This protein binds this small molecule.
Small molecule (SMILES): CC(=O)N[C@@H]1[C@@H](O)[C@H](O)[C@@H](CO)O[C@H]1O

Sequence of chain 1.B:
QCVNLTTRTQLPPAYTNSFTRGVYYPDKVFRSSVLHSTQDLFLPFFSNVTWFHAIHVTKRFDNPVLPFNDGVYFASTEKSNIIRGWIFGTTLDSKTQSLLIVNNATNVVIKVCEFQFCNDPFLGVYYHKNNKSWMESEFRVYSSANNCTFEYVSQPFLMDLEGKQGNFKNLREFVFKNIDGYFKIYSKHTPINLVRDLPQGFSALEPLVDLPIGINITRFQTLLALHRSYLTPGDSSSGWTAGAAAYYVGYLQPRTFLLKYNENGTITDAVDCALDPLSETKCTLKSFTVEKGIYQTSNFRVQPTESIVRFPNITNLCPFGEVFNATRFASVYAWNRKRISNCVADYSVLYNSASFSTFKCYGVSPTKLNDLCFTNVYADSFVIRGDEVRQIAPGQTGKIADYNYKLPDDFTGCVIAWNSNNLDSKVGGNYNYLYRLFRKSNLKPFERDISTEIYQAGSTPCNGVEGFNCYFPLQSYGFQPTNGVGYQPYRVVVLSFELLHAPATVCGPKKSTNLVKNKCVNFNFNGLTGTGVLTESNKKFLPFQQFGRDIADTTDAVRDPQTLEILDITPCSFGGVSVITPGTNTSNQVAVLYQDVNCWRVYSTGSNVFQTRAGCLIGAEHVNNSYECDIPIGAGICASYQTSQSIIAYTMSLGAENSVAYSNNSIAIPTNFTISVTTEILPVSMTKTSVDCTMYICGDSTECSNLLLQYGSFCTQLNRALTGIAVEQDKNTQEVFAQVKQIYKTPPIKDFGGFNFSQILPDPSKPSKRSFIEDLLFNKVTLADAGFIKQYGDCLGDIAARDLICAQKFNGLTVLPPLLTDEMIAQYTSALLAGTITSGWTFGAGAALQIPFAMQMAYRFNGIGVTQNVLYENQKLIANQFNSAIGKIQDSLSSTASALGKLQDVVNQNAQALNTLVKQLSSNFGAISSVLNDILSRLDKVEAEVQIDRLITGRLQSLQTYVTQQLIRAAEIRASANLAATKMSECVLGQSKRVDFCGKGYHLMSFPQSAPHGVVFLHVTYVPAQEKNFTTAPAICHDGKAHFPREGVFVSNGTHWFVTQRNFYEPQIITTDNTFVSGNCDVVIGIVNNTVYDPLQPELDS

Binding-site contacts:
Ligand atom C4 contacts residue ASN603 of chain 1.B at 4.2 Å.
Ligand atom C1 contacts residue ASN603 of chain 1.B at 1.4 Å.
Ligand atom N2 contacts residue ASN603 of chain 1.B at 2.9 Å (h-bond).
Ligand atom C2 contacts residue ASN603 of chain 1.B at 2.5 Å.
Ligand atom C7 contacts residue ASN603 of chain 1.B at 3.6 Å.
Ligand atom O6 contacts residue ASN603 of chain 1.B at 3.9 Å.
Ligand atom O5 contacts residue ASN603 of chain 1.B at 2.4 Å (h-bond).
Ligand atom C8 contacts residue THR604 of chain 1.B at 3.8 Å.
Ligand atom C5 contacts residue ASN603 of chain 1.B at 3.7 Å.
Ligand atom O7 contacts residue ASN603 of chain 1.B at 3.2 Å (h-bond).
Ligand atom C3 contacts residue ASN603 of chain 1.B at 3.8 Å.